Binding-site contacts:
Ligand atom C1 contacts residue ASN154 of chain 8.A at 1.4 Å.
Ligand atom O7 contacts residue ASN154 of chain 8.A at 3.8 Å.
Ligand atom C8 contacts residue ASN154 of chain 8.A at 4.2 Å.
Ligand atom C2 contacts residue ASN154 of chain 8.A at 2.5 Å.
Ligand atom C1 contacts residue SER156 of chain 8.A at 4.3 Å.
Ligand atom C4 contacts residue ASN154 of chain 8.A at 4.2 Å.
Ligand atom C5 contacts residue ASN154 of chain 8.A at 3.7 Å.
Ligand atom N2 contacts residue ASN154 of chain 8.A at 2.9 Å (h-bond).
Ligand atom O5 contacts residue ASN154 of chain 8.A at 2.4 Å (h-bond).
Ligand atom C7 contacts residue ASN154 of chain 8.A at 3.5 Å.
Ligand atom C3 contacts residue ASN154 of chain 8.A at 3.8 Å.

The protein below binds the small molecule below.
Small molecule (SMILES): CC(=O)N[C@@H]1[C@@H](O)[C@H](O)[C@@H](CO)O[C@H]1O

Sequence of chain 8.A:
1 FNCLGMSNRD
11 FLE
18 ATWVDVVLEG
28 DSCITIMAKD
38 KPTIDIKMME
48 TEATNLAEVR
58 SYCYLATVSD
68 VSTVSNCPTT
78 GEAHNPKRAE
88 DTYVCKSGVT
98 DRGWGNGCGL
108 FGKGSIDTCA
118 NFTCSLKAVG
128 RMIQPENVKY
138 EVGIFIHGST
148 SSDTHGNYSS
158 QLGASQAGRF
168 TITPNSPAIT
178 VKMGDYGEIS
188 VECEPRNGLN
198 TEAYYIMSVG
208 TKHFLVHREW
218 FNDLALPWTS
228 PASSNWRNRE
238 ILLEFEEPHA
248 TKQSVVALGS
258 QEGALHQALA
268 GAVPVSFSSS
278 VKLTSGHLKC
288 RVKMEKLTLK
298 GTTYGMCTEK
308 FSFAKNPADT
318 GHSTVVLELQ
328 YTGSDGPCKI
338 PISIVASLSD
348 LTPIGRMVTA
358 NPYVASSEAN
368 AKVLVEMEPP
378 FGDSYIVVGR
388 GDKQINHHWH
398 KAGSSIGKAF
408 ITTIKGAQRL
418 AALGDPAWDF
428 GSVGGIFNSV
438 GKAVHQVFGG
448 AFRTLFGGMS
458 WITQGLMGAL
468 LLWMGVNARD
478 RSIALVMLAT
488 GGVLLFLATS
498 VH